Sequence of chain 1.B:
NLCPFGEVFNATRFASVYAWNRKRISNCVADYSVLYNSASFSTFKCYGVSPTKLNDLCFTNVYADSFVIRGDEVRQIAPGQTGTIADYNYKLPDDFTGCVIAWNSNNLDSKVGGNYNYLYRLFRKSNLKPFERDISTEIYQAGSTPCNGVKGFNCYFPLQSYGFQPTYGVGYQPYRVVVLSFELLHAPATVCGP

Binding-site contacts:
Ligand atom C4 contacts residue ASN40 of chain 1.B at 4.2 Å.
Ligand atom O5 contacts residue ASN40 of chain 1.B at 2.4 Å (h-bond).
Ligand atom C5 contacts residue ASN40 of chain 1.B at 3.7 Å.
Ligand atom C7 contacts residue ASN40 of chain 1.B at 3.4 Å.
Ligand atom C1 contacts residue ASN40 of chain 1.B at 1.4 Å.
Ligand atom C8 contacts residue PHE39 of chain 1.B at 3.7 Å (hydrophobic).
Ligand atom O7 contacts residue GLY36 of chain 1.B at 4.0 Å.
Ligand atom C2 contacts residue ASN40 of chain 1.B at 2.4 Å.
Ligand atom N2 contacts residue ASN40 of chain 1.B at 2.8 Å (h-bond).
Ligand atom O3 contacts residue VAL64 of chain 1.B at 4.0 Å.
Ligand atom C8 contacts residue LEU65 of chain 1.B at 3.8 Å (hydrophobic).
Ligand atom C3 contacts residue ASN40 of chain 1.B at 3.7 Å.
Ligand atom O7 contacts residue ASN40 of chain 1.B at 3.6 Å.

The protein below binds the small molecule below.
Small molecule (SMILES): CC(=O)N[C@@H]1[C@@H](O)[C@H](O)[C@@H](CO)O[C@H]1O